Sequence of chain 1.D:
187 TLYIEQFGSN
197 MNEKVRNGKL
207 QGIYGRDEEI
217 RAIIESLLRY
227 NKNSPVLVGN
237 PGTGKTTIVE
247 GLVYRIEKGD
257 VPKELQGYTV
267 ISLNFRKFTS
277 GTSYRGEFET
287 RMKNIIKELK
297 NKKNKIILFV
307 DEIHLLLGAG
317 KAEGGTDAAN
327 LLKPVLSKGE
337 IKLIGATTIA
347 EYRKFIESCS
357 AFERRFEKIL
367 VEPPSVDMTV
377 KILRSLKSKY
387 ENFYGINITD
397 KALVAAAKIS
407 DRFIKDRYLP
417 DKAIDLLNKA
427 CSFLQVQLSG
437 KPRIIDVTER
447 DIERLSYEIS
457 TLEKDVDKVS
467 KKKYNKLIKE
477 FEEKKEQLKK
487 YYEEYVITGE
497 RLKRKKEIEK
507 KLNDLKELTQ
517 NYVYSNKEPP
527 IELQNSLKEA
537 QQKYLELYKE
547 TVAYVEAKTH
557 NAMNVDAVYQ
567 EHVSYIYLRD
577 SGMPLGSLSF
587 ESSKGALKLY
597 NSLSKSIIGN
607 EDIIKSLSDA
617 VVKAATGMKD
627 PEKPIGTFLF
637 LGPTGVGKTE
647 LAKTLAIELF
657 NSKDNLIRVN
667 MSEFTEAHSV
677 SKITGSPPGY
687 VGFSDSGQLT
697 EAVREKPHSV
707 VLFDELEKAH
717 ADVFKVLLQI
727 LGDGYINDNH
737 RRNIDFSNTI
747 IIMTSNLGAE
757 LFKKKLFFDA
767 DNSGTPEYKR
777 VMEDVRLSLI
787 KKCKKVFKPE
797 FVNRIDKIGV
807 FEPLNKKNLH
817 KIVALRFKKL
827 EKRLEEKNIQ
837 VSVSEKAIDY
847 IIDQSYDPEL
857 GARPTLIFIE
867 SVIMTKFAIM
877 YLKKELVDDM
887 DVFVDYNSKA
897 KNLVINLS

Sequence of chain 1.C:
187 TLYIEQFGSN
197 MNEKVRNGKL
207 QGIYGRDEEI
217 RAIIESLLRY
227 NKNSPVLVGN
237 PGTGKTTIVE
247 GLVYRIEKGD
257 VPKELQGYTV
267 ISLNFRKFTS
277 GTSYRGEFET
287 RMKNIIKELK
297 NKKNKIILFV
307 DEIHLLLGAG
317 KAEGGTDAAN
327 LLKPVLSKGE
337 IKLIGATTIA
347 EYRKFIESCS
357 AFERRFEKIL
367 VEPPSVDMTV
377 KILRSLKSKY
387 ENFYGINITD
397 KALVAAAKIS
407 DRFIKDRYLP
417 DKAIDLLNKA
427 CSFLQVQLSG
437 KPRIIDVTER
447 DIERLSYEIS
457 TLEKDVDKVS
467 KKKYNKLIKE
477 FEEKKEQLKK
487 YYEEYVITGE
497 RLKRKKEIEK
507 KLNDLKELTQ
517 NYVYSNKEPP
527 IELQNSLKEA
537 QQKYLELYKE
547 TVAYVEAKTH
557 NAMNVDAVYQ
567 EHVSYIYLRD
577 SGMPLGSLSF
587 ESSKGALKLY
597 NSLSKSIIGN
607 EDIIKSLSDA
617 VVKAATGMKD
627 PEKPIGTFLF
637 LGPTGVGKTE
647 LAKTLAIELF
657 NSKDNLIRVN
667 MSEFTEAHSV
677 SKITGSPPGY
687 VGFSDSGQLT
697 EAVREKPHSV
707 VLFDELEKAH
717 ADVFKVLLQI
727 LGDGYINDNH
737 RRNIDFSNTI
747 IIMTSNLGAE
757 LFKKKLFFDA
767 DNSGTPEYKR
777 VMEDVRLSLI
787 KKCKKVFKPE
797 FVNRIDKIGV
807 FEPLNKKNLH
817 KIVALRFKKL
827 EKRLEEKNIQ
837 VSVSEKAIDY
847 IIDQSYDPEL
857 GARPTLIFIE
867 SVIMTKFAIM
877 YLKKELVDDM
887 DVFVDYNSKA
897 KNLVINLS

Binding-site contacts:
Ligand atom O3G contacts residue ARG360 of chain 1.C at 3.5 Å.
Ligand atom O1A contacts residue THR239 of chain 1.D at 3.3 Å (h-bond).
Ligand atom O2G contacts residue PRO237 of chain 1.D at 2.2 Å (h-bond).
Ligand atom O1A contacts residue GLY240 of chain 1.D at 2.5 Å (h-bond).
Ligand atom PA contacts residue GLY240 of chain 1.D at 3.6 Å.
Ligand atom C4 contacts residue THR243 of chain 1.D at 3.5 Å.
Ligand atom C4' contacts residue THR243 of chain 1.D at 3.8 Å.
Ligand atom O3' contacts residue ASN227 of chain 1.C at 3.6 Å (h-bond).
Ligand atom N3 contacts residue THR243 of chain 1.D at 3.8 Å.
Ligand atom N6 contacts residue ARG212 of chain 1.D at 3.4 Å.
Ligand atom O2A contacts residue GLY240 of chain 1.D at 3.3 Å.
Ligand atom C3' contacts residue THR243 of chain 1.D at 3.4 Å.
Ligand atom PG contacts residue PRO237 of chain 1.D at 3.3 Å.
Ligand atom O3A contacts residue ARG360 of chain 1.C at 3.1 Å (salt-bridge).
Ligand atom O1A contacts residue PRO237 of chain 1.D at 3.3 Å (h-bond).
Ligand atom O2B contacts residue THR242 of chain 1.D at 3.3 Å.
Ligand atom O5' contacts residue THR243 of chain 1.D at 2.9 Å (h-bond).
Ligand atom O4' contacts residue PRO416 of chain 1.D at 3.7 Å.
Ligand atom O3G contacts residue ARG361 of chain 1.C at 3.0 Å (salt-bridge).
Ligand atom O1A contacts residue LYS241 of chain 1.D at 3.7 Å.
Ligand atom C2 contacts residue TYR210 of chain 1.D at 3.7 Å (hydrophobic).
Ligand atom PA contacts residue LYS241 of chain 1.D at 3.5 Å.
Ligand atom N1 contacts residue TYR210 of chain 1.D at 3.2 Å.
Ligand atom O2G contacts residue LYS241 of chain 1.D at 3.3 Å.
Ligand atom O3G contacts residue PRO237 of chain 1.D at 3.3 Å (h-bond).
Ligand atom N6 contacts residue ILE378 of chain 1.D at 3.7 Å.
Ligand atom S1G contacts residue LYS241 of chain 1.D at 3.8 Å.
Ligand atom O1A contacts residue GLY238 of chain 1.D at 3.3 Å.
Ligand atom C2' contacts residue THR243 of chain 1.D at 3.2 Å.
Ligand atom C8 contacts residue PRO416 of chain 1.D at 3.7 Å (hydrophobic).
Ligand atom O2A contacts residue THR243 of chain 1.D at 3.5 Å (h-bond).
Ligand atom C5 contacts residue THR243 of chain 1.D at 3.8 Å.
Ligand atom O3B contacts residue LYS241 of chain 1.D at 3.6 Å.
Ligand atom C5' contacts residue THR243 of chain 1.D at 3.2 Å.
Ligand atom N6 contacts residue TYR210 of chain 1.D at 3.8 Å.
Ligand atom O3A contacts residue PRO237 of chain 1.D at 3.8 Å.
Ligand atom O2A contacts residue LYS241 of chain 1.D at 2.4 Å (salt-bridge).
Ligand atom O1B contacts residue ARG360 of chain 1.C at 3.8 Å.
Ligand atom O2A contacts residue THR242 of chain 1.D at 3.1 Å (h-bond).
Ligand atom O1B contacts residue ARG361 of chain 1.C at 3.4 Å (salt-bridge).

A small-molecule ligand and the protein it binds are described below.
Small molecule (SMILES): Nc1ncnc2c1ncn2[C@@H]1O[C@H](COP(=O)(O)OP(=O)(O)OP(O)(O)=S)[C@@H](O)[C@H]1O